Binding-site contacts:
Ligand atom CAJ contacts residue NAP1 of chain 1.P at 3.5 Å.
Ligand atom CAO contacts residue NAP1 of chain 1.P at 3.2 Å.
Ligand atom CAP contacts residue SER223 of chain 1.C at 3.6 Å.
Ligand atom CAI contacts residue PHE230 of chain 1.C at 4.0 Å (hydrophobic).
Ligand atom CAH contacts residue ALA121 of chain 1.C at 4.0 Å (hydrophobic).
Ligand atom CAG contacts residue VAL227 of chain 1.C at 3.8 Å (hydrophobic).
Ligand atom OAB contacts residue TYR183 of chain 1.C at 2.6 Å (h-bond).
Ligand atom CAK contacts residue NAP1 of chain 1.P at 3.5 Å.
Ligand atom CAI contacts residue ALA224 of chain 1.C at 4.0 Å (hydrophobic).
Ligand atom CAE contacts residue LEU128 of chain 1.C at 3.8 Å (hydrophobic).
Ligand atom CAA contacts residue VAL227 of chain 1.C at 3.5 Å (hydrophobic).
Ligand atom OAB contacts residue NAP1 of chain 1.P at 2.6 Å (h-bond).
Ligand atom CAL contacts residue PHE230 of chain 1.C at 4.0 Å (hydrophobic).
Ligand atom CAL contacts residue NAP1 of chain 1.P at 3.3 Å.
Ligand atom CAE contacts residue MET186 of chain 1.C at 4.0 Å (hydrophobic).
Ligand atom CAL contacts residue PRO218 of chain 1.C at 4.0 Å (hydrophobic).
Ligand atom CAA contacts residue TYR183 of chain 1.C at 3.8 Å (hydrophobic).
Ligand atom CAD contacts residue LEU128 of chain 1.C at 3.9 Å (hydrophobic).
Ligand atom CAC contacts residue TYR173 of chain 1.C at 3.5 Å (hydrophobic).
Ligand atom OAM contacts residue SER223 of chain 1.C at 3.6 Å.
Ligand atom CAL contacts residue TYR173 of chain 1.C at 3.7 Å (hydrophobic).
Ligand atom CAN contacts residue TYR183 of chain 1.C at 3.4 Å (hydrophobic).
Ligand atom CAD contacts residue ALA123 of chain 1.C at 3.9 Å (hydrophobic).
Ligand atom CAI contacts residue NAP1 of chain 1.P at 3.0 Å.
Ligand atom OAB contacts residue LYS190 of chain 1.C at 3.9 Å.
Ligand atom CAJ contacts residue ALA224 of chain 1.C at 3.7 Å (hydrophobic).
Ligand atom CAK contacts residue TYR173 of chain 1.C at 3.8 Å (hydrophobic).
Ligand atom CAC contacts residue PHE230 of chain 1.C at 4.0 Å (hydrophobic).
Ligand atom CAH contacts residue SER223 of chain 1.C at 3.4 Å.
Ligand atom CAN contacts residue NAP1 of chain 1.P at 3.4 Å.
Ligand atom CAH contacts residue NAP1 of chain 1.P at 3.9 Å.
Ligand atom CAA contacts residue TYR173 of chain 1.C at 3.9 Å (hydrophobic).
Ligand atom CAF contacts residue ALA121 of chain 1.C at 3.7 Å (hydrophobic).
Ligand atom CAF contacts residue PHE122 of chain 1.C at 3.8 Å (hydrophobic).
Ligand atom CAQ contacts residue NAP1 of chain 1.P at 3.4 Å.
Ligand atom CAD contacts residue MET186 of chain 1.C at 3.7 Å (hydrophobic).
Ligand atom CAK contacts residue TYR183 of chain 1.C at 3.4 Å (hydrophobic).
Ligand atom OAM contacts residue NAP1 of chain 1.P at 3.3 Å.
Ligand atom CAF contacts residue MET186 of chain 1.C at 4.0 Å (hydrophobic).
Ligand atom CAP contacts residue NAP1 of chain 1.P at 3.8 Å.

Sequence of chain 1.C:
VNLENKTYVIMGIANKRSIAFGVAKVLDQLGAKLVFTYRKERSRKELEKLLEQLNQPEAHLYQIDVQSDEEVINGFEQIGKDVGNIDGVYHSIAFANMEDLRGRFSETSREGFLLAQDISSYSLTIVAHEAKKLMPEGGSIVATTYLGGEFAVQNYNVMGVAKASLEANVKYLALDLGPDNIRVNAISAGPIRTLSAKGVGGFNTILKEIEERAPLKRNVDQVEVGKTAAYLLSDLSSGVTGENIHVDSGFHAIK

The protein below binds the small molecule below.
Small molecule (SMILES): C=CCc1ccc(Oc2ccccc2)c(O)c1